Sequence of chain 1.E:
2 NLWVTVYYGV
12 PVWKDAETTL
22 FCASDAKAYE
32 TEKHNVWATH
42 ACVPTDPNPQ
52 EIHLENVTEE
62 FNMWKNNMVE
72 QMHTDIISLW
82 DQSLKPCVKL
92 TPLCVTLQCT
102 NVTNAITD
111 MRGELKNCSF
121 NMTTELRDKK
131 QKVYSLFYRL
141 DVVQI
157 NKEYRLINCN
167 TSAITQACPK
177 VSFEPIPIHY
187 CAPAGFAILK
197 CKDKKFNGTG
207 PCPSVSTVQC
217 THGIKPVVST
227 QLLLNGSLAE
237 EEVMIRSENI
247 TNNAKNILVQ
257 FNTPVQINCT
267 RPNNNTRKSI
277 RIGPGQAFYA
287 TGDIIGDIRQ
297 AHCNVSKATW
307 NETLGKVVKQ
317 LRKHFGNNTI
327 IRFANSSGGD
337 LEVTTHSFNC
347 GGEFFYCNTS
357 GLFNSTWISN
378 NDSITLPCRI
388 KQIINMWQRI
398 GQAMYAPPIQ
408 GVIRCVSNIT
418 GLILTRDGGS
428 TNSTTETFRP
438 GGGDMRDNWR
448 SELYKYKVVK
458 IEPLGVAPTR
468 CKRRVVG

Sequence of chain 1.K:
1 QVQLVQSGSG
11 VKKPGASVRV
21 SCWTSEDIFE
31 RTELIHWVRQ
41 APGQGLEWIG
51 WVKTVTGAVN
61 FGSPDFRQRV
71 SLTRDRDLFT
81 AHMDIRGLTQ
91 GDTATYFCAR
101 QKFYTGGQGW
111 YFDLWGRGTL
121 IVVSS

The small molecule below binds the protein below.
Small molecule (SMILES): CC(=O)N[C@H]1[C@H](O[C@H]2[C@H](O)[C@@H](NC(C)=O)CO[C@@H]2CO)O[C@H](CO)[C@@H](O[C@@H]2O[C@H](CO)[C@@H](O)[C@H](O)[C@@H]2O)[C@@H]1O

Binding-site contacts:
Ligand atom C4 contacts residue ASN166 of chain 1.I at 4.2 Å.
Ligand atom C8 contacts residue ASP77 of chain 1.K at 3.0 Å.
Ligand atom O7 contacts residue ASP77 of chain 1.K at 4.0 Å.
Ligand atom O5 contacts residue ARG161 of chain 1.I at 3.1 Å (salt-bridge).
Ligand atom C8 contacts residue ARG277 of chain 1.E at 4.5 Å.
Ligand atom O5 contacts residue ASN166 of chain 1.I at 2.3 Å (h-bond).
Ligand atom C1 contacts residue ARG161 of chain 1.I at 4.1 Å.
Ligand atom C2 contacts residue ASN166 of chain 1.I at 2.5 Å.
Ligand atom C7 contacts residue ASN166 of chain 1.I at 4.2 Å.
Ligand atom C1 contacts residue ASN166 of chain 1.I at 1.5 Å.
Ligand atom O6 contacts residue ARG161 of chain 1.I at 3.3 Å (salt-bridge).
Ligand atom C5 contacts residue ARG161 of chain 1.I at 4.0 Å.
Ligand atom C3 contacts residue ASN166 of chain 1.I at 3.8 Å.
Ligand atom C6 contacts residue ARG161 of chain 1.I at 3.7 Å.
Ligand atom C8 contacts residue VAL143 of chain 1.I at 4.2 Å (hydrophobic).
Ligand atom C7 contacts residue ASP77 of chain 1.K at 3.9 Å.
Ligand atom O7 contacts residue ASP75 of chain 1.K at 4.5 Å.
Ligand atom N2 contacts residue ARG277 of chain 1.E at 4.3 Å.
Ligand atom N2 contacts residue ASN166 of chain 1.I at 3.0 Å (h-bond).
Ligand atom C5 contacts residue ASN166 of chain 1.I at 3.7 Å.

Sequence of chain 1.I:
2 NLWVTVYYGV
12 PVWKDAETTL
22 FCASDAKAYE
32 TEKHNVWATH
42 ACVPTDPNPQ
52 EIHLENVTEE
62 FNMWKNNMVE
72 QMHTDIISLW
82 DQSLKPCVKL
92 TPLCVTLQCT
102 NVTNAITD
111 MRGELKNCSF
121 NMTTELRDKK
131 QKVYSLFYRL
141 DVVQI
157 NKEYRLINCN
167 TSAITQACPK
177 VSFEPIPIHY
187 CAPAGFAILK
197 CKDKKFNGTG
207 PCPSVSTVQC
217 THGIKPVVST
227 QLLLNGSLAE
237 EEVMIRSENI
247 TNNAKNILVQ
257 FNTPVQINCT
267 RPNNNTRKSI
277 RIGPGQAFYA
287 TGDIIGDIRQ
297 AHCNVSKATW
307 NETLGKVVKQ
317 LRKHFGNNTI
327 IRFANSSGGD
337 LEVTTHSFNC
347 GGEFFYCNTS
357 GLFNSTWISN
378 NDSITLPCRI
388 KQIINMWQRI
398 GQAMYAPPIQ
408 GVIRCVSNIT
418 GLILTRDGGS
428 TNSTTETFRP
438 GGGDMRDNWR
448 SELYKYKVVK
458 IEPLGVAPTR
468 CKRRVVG